Binding-site contacts:
Ligand atom C2B contacts residue VAL429 of chain 1.E at 3.8 Å (hydrophobic).
Ligand atom O3C contacts residue VAL432 of chain 1.E at 3.2 Å.
Ligand atom C5B contacts residue ALA428 of chain 1.E at 4.5 Å (hydrophobic).
Ligand atom C8B contacts residue ILE260 of chain 1.B at 3.8 Å (hydrophobic).
Ligand atom C6B contacts residue TRP267 of chain 1.B at 4.1 Å (hydrophobic).
Ligand atom C7B contacts residue TRP263 of chain 1.B at 4.2 Å (hydrophobic).
Ligand atom O3C contacts residue TRP267 of chain 1.B at 3.7 Å.
Ligand atom C1B contacts residue VAL432 of chain 1.E at 3.7 Å (hydrophobic).
Ligand atom C7B contacts residue TRP267 of chain 1.B at 3.6 Å (hydrophobic).
Ligand atom C7B contacts residue VAL264 of chain 1.B at 4.3 Å (hydrophobic).
Ligand atom O1B contacts residue VAL432 of chain 1.E at 4.0 Å.
Ligand atom C8B contacts residue TRP263 of chain 1.B at 4.1 Å (hydrophobic).
Ligand atom C3B contacts residue TRP267 of chain 1.B at 4.4 Å (hydrophobic).
Ligand atom C3B contacts residue VAL429 of chain 1.E at 4.4 Å (hydrophobic).
Ligand atom C5B contacts residue TRP267 of chain 1.B at 3.8 Å (hydrophobic).

Sequence of chain 1.B:
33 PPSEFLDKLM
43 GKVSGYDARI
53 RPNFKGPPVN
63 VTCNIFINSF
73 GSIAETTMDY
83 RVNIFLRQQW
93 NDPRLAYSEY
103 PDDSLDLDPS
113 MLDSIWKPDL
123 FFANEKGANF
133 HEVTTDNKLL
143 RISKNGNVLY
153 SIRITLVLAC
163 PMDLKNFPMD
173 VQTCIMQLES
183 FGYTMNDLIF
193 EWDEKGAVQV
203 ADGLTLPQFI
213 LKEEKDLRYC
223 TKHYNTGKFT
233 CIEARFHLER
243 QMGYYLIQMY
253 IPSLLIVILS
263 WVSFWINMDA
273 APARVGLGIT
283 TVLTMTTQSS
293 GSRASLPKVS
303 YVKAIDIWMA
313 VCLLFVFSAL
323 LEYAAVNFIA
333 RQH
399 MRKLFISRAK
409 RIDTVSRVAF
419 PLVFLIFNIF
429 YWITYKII

The small molecule below binds the protein below.
Small molecule (SMILES): CCCCCCCC(=O)OC[C@H](COP(=O)(O)O[C@@H]1[C@H](O)[C@H](O)[C@@H](OP(=O)(O)O)[C@H](OP(=O)(O)O)[C@H]1O)OC(=O)CCCCCCC

Sequence of chain 1.E:
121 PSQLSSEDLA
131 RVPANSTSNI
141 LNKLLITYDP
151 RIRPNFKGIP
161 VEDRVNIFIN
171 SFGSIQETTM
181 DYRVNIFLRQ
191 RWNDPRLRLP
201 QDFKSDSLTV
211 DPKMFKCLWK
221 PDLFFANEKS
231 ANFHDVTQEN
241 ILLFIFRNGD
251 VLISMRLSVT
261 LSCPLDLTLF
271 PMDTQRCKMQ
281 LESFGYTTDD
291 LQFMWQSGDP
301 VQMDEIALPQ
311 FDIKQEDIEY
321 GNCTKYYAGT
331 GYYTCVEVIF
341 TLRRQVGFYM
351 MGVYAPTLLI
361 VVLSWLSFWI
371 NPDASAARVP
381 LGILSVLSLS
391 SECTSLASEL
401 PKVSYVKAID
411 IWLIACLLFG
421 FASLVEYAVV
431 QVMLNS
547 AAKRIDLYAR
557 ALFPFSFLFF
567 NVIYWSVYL